Sequence of chain 1.A:
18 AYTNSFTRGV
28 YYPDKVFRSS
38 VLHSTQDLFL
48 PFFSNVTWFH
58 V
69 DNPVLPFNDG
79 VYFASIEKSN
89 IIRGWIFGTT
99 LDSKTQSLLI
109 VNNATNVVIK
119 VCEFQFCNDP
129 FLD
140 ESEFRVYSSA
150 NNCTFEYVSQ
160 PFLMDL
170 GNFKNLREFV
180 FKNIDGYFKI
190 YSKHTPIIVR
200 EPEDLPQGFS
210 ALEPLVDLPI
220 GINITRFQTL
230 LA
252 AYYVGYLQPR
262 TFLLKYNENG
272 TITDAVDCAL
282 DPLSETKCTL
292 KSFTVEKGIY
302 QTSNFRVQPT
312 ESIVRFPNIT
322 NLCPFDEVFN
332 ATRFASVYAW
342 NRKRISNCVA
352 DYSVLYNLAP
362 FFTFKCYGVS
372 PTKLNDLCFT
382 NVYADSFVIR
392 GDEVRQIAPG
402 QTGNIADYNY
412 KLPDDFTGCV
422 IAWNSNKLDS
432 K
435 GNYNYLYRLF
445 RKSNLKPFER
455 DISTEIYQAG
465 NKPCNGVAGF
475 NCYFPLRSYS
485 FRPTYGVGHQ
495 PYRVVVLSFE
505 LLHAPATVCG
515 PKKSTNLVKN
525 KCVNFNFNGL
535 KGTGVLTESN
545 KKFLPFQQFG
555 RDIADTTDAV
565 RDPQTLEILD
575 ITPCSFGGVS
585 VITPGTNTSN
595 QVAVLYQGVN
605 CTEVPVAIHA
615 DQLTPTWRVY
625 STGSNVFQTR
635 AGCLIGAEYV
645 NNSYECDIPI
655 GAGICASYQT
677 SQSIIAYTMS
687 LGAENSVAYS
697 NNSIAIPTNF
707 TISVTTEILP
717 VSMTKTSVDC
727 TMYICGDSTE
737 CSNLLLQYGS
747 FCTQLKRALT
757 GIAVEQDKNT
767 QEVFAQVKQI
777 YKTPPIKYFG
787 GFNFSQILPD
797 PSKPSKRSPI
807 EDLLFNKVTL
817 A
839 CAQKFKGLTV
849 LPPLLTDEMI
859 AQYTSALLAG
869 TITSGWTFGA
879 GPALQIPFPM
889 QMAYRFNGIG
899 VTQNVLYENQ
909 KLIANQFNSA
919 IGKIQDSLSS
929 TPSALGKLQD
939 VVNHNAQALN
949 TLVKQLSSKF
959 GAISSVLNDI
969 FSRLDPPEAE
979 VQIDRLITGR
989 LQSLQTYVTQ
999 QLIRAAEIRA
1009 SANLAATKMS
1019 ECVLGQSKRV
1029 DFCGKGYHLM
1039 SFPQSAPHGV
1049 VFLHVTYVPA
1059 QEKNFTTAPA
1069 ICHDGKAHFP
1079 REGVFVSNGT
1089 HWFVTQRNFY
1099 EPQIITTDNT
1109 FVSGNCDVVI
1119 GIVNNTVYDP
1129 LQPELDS

This small molecule binds to this protein.
Small molecule (SMILES): CC(=O)N[C@H]1[C@H](O[C@H]2[C@H](O)[C@@H](NC(C)=O)CO[C@@H]2CO)O[C@H](CO)[C@@H](O)[C@@H]1O

Binding-site contacts:
Ligand atom O6 contacts residue THR98 of chain 1.B at 4.4 Å.
Ligand atom N2 contacts residue ASN222 of chain 1.B at 2.8 Å (h-bond).
Ligand atom C6 contacts residue THR97 of chain 1.B at 3.3 Å.
Ligand atom C3 contacts residue ASN222 of chain 1.B at 3.8 Å.
Ligand atom O5 contacts residue ASN222 of chain 1.B at 2.4 Å (h-bond).
Ligand atom O7 contacts residue ARG445 of chain 1.A at 2.8 Å (salt-bridge).
Ligand atom O7 contacts residue ASN222 of chain 1.B at 3.8 Å.
Ligand atom C1 contacts residue ASN222 of chain 1.B at 1.4 Å.
Ligand atom C7 contacts residue GLU453 of chain 1.A at 4.2 Å.
Ligand atom C7 contacts residue ARG445 of chain 1.A at 3.9 Å.
Ligand atom C8 contacts residue ARG445 of chain 1.A at 4.4 Å.
Ligand atom O7 contacts residue GLU453 of chain 1.A at 4.3 Å.
Ligand atom O6 contacts residue ASN222 of chain 1.B at 4.5 Å.
Ligand atom C8 contacts residue ASN448 of chain 1.A at 4.3 Å.
Ligand atom C7 contacts residue ASN222 of chain 1.B at 3.5 Å.
Ligand atom C5 contacts residue ASN222 of chain 1.B at 3.6 Å.
Ligand atom O6 contacts residue THR97 of chain 1.B at 2.4 Å (h-bond).
Ligand atom C8 contacts residue GLU453 of chain 1.A at 3.8 Å.
Ligand atom C1 contacts residue THR97 of chain 1.B at 4.3 Å.
Ligand atom C5 contacts residue THR224 of chain 1.B at 4.1 Å.
Ligand atom O5 contacts residue THR224 of chain 1.B at 4.3 Å.
Ligand atom C2 contacts residue ASN222 of chain 1.B at 2.5 Å.
Ligand atom C1 contacts residue THR224 of chain 1.B at 4.4 Å.
Ligand atom C5 contacts residue THR97 of chain 1.B at 3.8 Å.
Ligand atom C4 contacts residue ASN222 of chain 1.B at 4.2 Å.
Ligand atom O5 contacts residue THR97 of chain 1.B at 3.3 Å (h-bond).
Ligand atom C8 contacts residue LYS450 of chain 1.A at 3.8 Å.
Ligand atom O7 contacts residue SER447 of chain 1.A at 4.4 Å.

Sequence of chain 1.B:
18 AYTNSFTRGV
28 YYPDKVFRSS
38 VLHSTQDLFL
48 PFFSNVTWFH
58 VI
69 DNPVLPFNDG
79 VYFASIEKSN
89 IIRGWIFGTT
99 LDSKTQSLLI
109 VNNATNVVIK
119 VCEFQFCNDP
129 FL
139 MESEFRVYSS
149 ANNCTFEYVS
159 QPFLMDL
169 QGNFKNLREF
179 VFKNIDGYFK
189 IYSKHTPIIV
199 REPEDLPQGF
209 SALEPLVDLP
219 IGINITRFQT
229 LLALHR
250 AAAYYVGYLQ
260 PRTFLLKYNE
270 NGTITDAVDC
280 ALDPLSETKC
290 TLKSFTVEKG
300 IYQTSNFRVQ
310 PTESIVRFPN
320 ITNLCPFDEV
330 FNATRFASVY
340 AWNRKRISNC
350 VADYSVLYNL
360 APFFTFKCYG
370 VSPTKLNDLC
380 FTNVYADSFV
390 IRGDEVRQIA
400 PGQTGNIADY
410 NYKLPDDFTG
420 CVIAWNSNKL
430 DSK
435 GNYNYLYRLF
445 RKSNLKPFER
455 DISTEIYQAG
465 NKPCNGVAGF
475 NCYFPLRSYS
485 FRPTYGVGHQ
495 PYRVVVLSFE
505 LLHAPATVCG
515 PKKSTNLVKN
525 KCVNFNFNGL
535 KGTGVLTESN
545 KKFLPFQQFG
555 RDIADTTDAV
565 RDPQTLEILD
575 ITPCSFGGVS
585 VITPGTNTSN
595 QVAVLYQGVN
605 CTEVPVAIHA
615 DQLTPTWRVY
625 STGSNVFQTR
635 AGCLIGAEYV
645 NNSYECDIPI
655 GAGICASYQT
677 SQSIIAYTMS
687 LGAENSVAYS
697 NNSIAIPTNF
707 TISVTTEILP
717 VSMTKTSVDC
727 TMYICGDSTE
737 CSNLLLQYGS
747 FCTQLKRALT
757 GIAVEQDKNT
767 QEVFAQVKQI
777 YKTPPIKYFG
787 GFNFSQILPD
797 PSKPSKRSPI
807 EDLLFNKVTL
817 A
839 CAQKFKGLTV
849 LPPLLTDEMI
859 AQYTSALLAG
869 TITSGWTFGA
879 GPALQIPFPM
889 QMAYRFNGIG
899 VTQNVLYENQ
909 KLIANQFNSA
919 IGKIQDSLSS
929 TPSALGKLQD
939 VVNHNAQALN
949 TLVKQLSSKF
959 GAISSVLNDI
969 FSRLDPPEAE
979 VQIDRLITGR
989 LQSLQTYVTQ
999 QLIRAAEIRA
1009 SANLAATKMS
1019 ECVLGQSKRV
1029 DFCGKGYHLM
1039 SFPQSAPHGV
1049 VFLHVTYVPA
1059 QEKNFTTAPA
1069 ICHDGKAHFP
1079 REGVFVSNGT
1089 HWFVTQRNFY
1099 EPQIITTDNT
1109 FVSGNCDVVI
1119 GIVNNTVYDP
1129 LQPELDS